Sequence of chain 1.B:
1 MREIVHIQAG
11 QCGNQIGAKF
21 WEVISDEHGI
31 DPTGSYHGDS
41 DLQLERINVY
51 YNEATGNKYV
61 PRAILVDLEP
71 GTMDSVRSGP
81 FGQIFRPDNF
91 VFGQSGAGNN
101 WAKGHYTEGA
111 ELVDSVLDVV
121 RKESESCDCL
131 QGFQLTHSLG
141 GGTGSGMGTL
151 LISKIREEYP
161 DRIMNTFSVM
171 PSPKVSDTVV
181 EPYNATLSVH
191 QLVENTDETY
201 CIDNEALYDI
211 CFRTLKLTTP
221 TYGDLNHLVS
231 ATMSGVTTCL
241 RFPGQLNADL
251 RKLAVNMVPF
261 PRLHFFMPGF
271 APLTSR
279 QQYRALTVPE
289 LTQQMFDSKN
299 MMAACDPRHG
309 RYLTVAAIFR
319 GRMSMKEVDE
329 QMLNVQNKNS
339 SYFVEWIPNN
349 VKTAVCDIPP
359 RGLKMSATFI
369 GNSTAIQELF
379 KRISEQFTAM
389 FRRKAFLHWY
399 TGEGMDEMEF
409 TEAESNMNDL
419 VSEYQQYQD

Binding-site contacts:
Ligand atom C7 contacts residue THR178 of chain 1.B at 3.9 Å.
Ligand atom N2 contacts residue VAL179 of chain 1.B at 3.8 Å.
Ligand atom C7 contacts residue GLU181 of chain 1.B at 3.2 Å.
Ligand atom C1 contacts residue GLY350 of chain 1.C at 3.6 Å.
Ligand atom C11 contacts residue PRO348 of chain 1.C at 3.9 Å (hydrophobic).
Ligand atom C4 contacts residue GLY350 of chain 1.C at 3.7 Å.
Ligand atom O3 contacts residue PRO173 of chain 1.B at 3.9 Å.
Ligand atom N1 contacts residue VAL179 of chain 1.B at 3.8 Å.
Ligand atom C5 contacts residue SER176 of chain 1.B at 3.3 Å.
Ligand atom C6 contacts residue PRO173 of chain 1.B at 3.9 Å (hydrophobic).
Ligand atom C1 contacts residue PRO348 of chain 1.C at 3.5 Å (hydrophobic).
Ligand atom C11 contacts residue PRO173 of chain 1.B at 3.7 Å (hydrophobic).
Ligand atom O3 contacts residue PRO348 of chain 1.C at 3.3 Å.
Ligand atom N2 contacts residue THR178 of chain 1.B at 3.2 Å (h-bond).
Ligand atom C6 contacts residue SER176 of chain 1.B at 3.5 Å.
Ligand atom N1 contacts residue SER176 of chain 1.B at 3.3 Å (h-bond).
Ligand atom C7 contacts residue SER176 of chain 1.B at 3.4 Å.
Ligand atom C6 contacts residue THR178 of chain 1.B at 3.9 Å.
Ligand atom C3 contacts residue ASN258 of chain 1.C at 3.1 Å.
Ligand atom C8 contacts residue PRO173 of chain 1.B at 3.8 Å (hydrophobic).
Ligand atom C1 contacts residue VAL179 of chain 1.B at 3.8 Å (hydrophobic).
Ligand atom N1 contacts residue THR178 of chain 1.B at 4.0 Å.
Ligand atom C8 contacts residue SER172 of chain 1.B at 3.9 Å.
Ligand atom C9 contacts residue GLN384 of chain 1.B at 3.3 Å.
Ligand atom C9 contacts residue PRO182 of chain 1.B at 3.5 Å (hydrophobic).
Ligand atom O1 contacts residue ASN258 of chain 1.C at 3.1 Å (h-bond).
Ligand atom C7 contacts residue PRO182 of chain 1.B at 4.0 Å (hydrophobic).
Ligand atom O1 contacts residue LYS352 of chain 1.C at 3.7 Å.
Ligand atom C3 contacts residue LYS352 of chain 1.C at 4.0 Å.
Ligand atom C8 contacts residue GLU181 of chain 1.B at 3.8 Å.
Ligand atom N2 contacts residue SER176 of chain 1.B at 2.8 Å (h-bond).
Ligand atom C8 contacts residue PRO182 of chain 1.B at 3.8 Å (hydrophobic).
Ligand atom C9 contacts residue PRO173 of chain 1.B at 3.6 Å (hydrophobic).
Ligand atom C5 contacts residue PRO348 of chain 1.C at 3.8 Å (hydrophobic).
Ligand atom C10 contacts residue GLN384 of chain 1.B at 3.7 Å.
Ligand atom C10 contacts residue PRO182 of chain 1.B at 4.0 Å (hydrophobic).
Ligand atom O2 contacts residue PHE351 of chain 1.C at 3.9 Å.
Ligand atom C10 contacts residue PRO173 of chain 1.B at 3.2 Å (hydrophobic).
Ligand atom O2 contacts residue SER176 of chain 1.B at 3.8 Å.
Ligand atom O1 contacts residue ASP177 of chain 1.B at 3.6 Å (salt-bridge).

Sequence of chain 1.C:
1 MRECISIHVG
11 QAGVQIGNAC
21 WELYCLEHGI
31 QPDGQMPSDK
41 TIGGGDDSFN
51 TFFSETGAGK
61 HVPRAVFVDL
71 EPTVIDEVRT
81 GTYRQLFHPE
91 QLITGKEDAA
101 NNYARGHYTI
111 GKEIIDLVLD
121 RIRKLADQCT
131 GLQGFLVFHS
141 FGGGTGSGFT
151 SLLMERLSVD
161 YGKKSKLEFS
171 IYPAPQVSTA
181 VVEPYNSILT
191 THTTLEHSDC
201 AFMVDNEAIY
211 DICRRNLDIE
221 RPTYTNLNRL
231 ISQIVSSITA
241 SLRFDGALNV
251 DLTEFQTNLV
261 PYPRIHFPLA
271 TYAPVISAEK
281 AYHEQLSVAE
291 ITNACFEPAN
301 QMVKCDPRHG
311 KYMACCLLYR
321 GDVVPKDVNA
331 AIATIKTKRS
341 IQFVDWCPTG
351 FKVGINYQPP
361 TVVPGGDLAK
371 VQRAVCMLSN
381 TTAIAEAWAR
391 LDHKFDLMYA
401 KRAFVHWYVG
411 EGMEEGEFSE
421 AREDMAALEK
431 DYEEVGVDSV

The small molecule below binds the protein below.
Small molecule (SMILES): CC(CO)(CO)NC(=O)Nc1ccccc1